Sequence of chain 1.A:
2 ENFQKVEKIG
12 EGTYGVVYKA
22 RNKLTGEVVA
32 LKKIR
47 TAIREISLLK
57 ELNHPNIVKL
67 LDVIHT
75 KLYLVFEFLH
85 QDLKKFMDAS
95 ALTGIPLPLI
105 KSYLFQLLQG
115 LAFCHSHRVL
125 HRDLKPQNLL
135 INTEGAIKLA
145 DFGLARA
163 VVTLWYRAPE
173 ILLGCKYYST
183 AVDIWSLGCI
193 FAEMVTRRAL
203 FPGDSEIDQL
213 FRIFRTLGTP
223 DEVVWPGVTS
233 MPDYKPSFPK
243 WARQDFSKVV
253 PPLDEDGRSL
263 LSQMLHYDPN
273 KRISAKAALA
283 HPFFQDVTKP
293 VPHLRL

The small molecule below binds the protein below.
Small molecule (SMILES): CC[C@H](CO)Nc1nc(NCc2ccccc2)c2ncn(C(C)C)c2n1

Binding-site contacts:
Ligand atom CAI contacts residue GLN131 of chain 1.A at 4.0 Å.
Ligand atom OAP contacts residue ASP145 of chain 1.A at 3.5 Å.
Ligand atom CAR contacts residue GLN131 of chain 1.A at 3.3 Å.
Ligand atom NAW contacts residue ALA31 of chain 1.A at 3.5 Å.
Ligand atom CAM contacts residue LEU83 of chain 1.A at 3.8 Å (hydrophobic).
Ligand atom CAB contacts residue PHE82 of chain 1.A at 3.8 Å (hydrophobic).
Ligand atom CAZ contacts residue PHE80 of chain 1.A at 3.7 Å (hydrophobic).
Ligand atom NAO contacts residue LEU83 of chain 1.A at 3.2 Å (h-bond).
Ligand atom NAO contacts residue ALA31 of chain 1.A at 3.9 Å.
Ligand atom CAB contacts residue HIS84 of chain 1.A at 3.5 Å.
Ligand atom CAD contacts residue LEU83 of chain 1.A at 3.4 Å (hydrophobic).
Ligand atom CAI contacts residue ASP86 of chain 1.A at 3.1 Å.
Ligand atom CAH contacts residue ILE10 of chain 1.A at 3.5 Å (hydrophobic).
Ligand atom CAY contacts residue VAL18 of chain 1.A at 3.7 Å (hydrophobic).
Ligand atom CAC contacts residue ILE10 of chain 1.A at 3.6 Å (hydrophobic).
Ligand atom CAY contacts residue ALA31 of chain 1.A at 3.6 Å (hydrophobic).
Ligand atom CAK contacts residue GLN131 of chain 1.A at 3.3 Å.
Ligand atom NAO contacts residue GLU81 of chain 1.A at 3.9 Å.
Ligand atom CAN contacts residue LEU134 of chain 1.A at 3.5 Å (hydrophobic).
Ligand atom NAW contacts residue LEU134 of chain 1.A at 3.7 Å.
Ligand atom CAY contacts residue LYS33 of chain 1.A at 3.8 Å.
Ligand atom CAY contacts residue PHE80 of chain 1.A at 3.6 Å (hydrophobic).
Ligand atom CAB contacts residue LEU83 of chain 1.A at 3.8 Å (hydrophobic).
Ligand atom CAQ contacts residue GLN131 of chain 1.A at 3.8 Å.
Ligand atom CAZ contacts residue ALA31 of chain 1.A at 3.7 Å (hydrophobic).
Ligand atom CAV contacts residue LEU134 of chain 1.A at 3.5 Å (hydrophobic).
Ligand atom OAP contacts residue GLN131 of chain 1.A at 3.6 Å.
Ligand atom NAO contacts residue PHE82 of chain 1.A at 3.9 Å.
Ligand atom NAO contacts residue LEU134 of chain 1.A at 3.6 Å.
Ligand atom CBA contacts residue ALA144 of chain 1.A at 3.5 Å (hydrophobic).
Ligand atom CAF contacts residue ILE10 of chain 1.A at 3.2 Å (hydrophobic).
Ligand atom CAQ contacts residue ASN132 of chain 1.A at 3.9 Å.
Ligand atom CAX contacts residue PHE82 of chain 1.A at 3.9 Å (hydrophobic).
Ligand atom NAJ contacts residue LEU83 of chain 1.A at 2.7 Å (h-bond).
Ligand atom CAX contacts residue LEU83 of chain 1.A at 3.9 Å (hydrophobic).
Ligand atom OAP contacts residue ASN132 of chain 1.A at 3.5 Å (h-bond).
Ligand atom CBA contacts residue LEU134 of chain 1.A at 3.9 Å (hydrophobic).
Ligand atom CAX contacts residue GLU81 of chain 1.A at 3.1 Å.
Ligand atom CAX contacts residue ALA31 of chain 1.A at 3.3 Å (hydrophobic).
Ligand atom CAX contacts residue LEU134 of chain 1.A at 3.7 Å (hydrophobic).